Sequence of chain 42.C:
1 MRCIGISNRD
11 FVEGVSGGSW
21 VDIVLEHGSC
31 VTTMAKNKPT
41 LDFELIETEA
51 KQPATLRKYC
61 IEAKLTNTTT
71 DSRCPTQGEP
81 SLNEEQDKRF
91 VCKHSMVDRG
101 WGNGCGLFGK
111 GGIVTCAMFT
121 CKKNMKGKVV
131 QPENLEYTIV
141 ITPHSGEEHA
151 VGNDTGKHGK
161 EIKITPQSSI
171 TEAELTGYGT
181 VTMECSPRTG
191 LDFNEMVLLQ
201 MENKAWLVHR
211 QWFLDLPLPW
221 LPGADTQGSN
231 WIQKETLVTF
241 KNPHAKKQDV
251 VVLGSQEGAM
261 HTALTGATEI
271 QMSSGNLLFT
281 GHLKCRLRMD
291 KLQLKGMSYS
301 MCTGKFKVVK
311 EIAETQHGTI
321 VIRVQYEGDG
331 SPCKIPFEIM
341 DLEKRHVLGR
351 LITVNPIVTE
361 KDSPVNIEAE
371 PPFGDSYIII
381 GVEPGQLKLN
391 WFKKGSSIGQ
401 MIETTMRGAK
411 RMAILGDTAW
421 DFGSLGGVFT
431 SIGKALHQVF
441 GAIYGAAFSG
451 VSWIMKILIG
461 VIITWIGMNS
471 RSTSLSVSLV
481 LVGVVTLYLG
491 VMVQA

A small-molecule ligand and the protein it binds are described below.
Small molecule (SMILES): CC(=O)N[C@@H]1[C@@H](O)[C@H](O)[C@@H](CO)O[C@H]1O

Binding-site contacts:
Ligand atom C2 contacts residue ASN67 of chain 42.C at 2.4 Å.
Ligand atom O3 contacts residue GLN65 of chain 42.I at 3.6 Å.
Ligand atom C5 contacts residue ASN67 of chain 42.C at 3.7 Å.
Ligand atom O6 contacts residue TYR60 of chain 42.I at 4.2 Å.
Ligand atom O5 contacts residue ASN67 of chain 42.C at 2.4 Å (h-bond).
Ligand atom C6 contacts residue GLN65 of chain 42.I at 3.5 Å.
Ligand atom C1 contacts residue ASN67 of chain 42.C at 1.4 Å.
Ligand atom C8 contacts residue PHE90 of chain 42.C at 3.7 Å (hydrophobic).
Ligand atom C7 contacts residue ASN67 of chain 42.C at 3.7 Å.
Ligand atom O6 contacts residue ASN67 of chain 42.C at 4.0 Å.
Ligand atom O7 contacts residue ASN67 of chain 42.C at 4.1 Å.
Ligand atom O6 contacts residue GLN65 of chain 42.I at 2.5 Å (h-bond).
Ligand atom C4 contacts residue ASP66 of chain 42.I at 4.0 Å.
Ligand atom O5 contacts residue GLN65 of chain 42.I at 3.7 Å.
Ligand atom C5 contacts residue GLN65 of chain 42.I at 3.7 Å.
Ligand atom C3 contacts residue GLN65 of chain 42.I at 4.0 Å.
Ligand atom C4 contacts residue GLN65 of chain 42.I at 3.3 Å.
Ligand atom O4 contacts residue ASP66 of chain 42.I at 2.7 Å (salt-bridge).
Ligand atom N2 contacts residue ASN67 of chain 42.C at 2.9 Å (h-bond).
Ligand atom C3 contacts residue ASN67 of chain 42.C at 3.8 Å.
Ligand atom C7 contacts residue PHE90 of chain 42.C at 4.4 Å (hydrophobic).
Ligand atom C4 contacts residue ASN67 of chain 42.C at 4.3 Å.
Ligand atom C2 contacts residue GLN65 of chain 42.I at 4.4 Å.
Ligand atom O4 contacts residue GLN65 of chain 42.I at 3.6 Å.

Sequence of chain 42.I:
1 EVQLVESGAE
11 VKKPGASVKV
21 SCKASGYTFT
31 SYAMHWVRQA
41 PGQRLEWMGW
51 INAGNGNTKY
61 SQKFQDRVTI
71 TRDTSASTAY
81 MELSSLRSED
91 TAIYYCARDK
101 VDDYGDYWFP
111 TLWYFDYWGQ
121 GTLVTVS